Sequence of chain 1.H:
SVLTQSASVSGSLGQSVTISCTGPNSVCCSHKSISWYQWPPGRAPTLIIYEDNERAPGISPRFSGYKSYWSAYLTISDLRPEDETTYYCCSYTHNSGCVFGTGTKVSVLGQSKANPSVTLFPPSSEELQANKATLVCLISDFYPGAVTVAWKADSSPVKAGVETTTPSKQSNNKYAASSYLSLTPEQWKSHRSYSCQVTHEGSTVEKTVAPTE

This protein binds this small molecule.
Small molecule (SMILES): CC(=O)N[C@@H]1[C@@H](O)[C@H](O)[C@@H](CO)O[C@H]1O

Sequence of chain 1.L:
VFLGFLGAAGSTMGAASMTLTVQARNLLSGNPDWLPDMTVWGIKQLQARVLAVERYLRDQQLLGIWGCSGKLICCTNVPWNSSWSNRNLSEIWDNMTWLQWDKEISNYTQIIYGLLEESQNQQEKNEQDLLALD

Sequence of chain 1.G:
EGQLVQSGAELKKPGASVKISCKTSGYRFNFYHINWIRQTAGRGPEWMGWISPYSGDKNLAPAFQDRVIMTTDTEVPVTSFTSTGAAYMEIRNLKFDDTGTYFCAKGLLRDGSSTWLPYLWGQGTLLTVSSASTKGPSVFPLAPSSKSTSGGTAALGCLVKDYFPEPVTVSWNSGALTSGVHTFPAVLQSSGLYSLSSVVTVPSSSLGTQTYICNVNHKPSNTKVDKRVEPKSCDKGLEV

Binding-site contacts:
Ligand atom O5 contacts residue ASN101 of chain 1.L at 2.3 Å (h-bond).
Ligand atom C8 contacts residue GLN106 of chain 1.L at 3.7 Å.
Ligand atom O5 contacts residue LEU109 of chain 1.G at 3.8 Å.
Ligand atom O4 contacts residue PRO58 of chain 1.H at 4.5 Å.
Ligand atom C1 contacts residue LEU109 of chain 1.G at 4.2 Å (hydrophobic).
Ligand atom O4 contacts residue GLU97 of chain 1.L at 4.0 Å.
Ligand atom C3 contacts residue ASN101 of chain 1.L at 3.8 Å.
Ligand atom O4 contacts residue TYR119 of chain 1.G at 4.2 Å.
Ligand atom C6 contacts residue LEU108 of chain 1.G at 3.8 Å (hydrophobic).
Ligand atom N2 contacts residue ASN101 of chain 1.L at 2.9 Å (h-bond).
Ligand atom C8 contacts residue MET102 of chain 1.L at 4.1 Å (hydrophobic).
Ligand atom O6 contacts residue TYR119 of chain 1.G at 3.1 Å.
Ligand atom C8 contacts residue ARG93 of chain 1.L at 3.4 Å.
Ligand atom C7 contacts residue ARG93 of chain 1.L at 3.9 Å.
Ligand atom C6 contacts residue TYR119 of chain 1.G at 3.8 Å (hydrophobic).
Ligand atom C5 contacts residue LEU109 of chain 1.G at 4.5 Å (hydrophobic).
Ligand atom O5 contacts residue LEU108 of chain 1.G at 3.9 Å.
Ligand atom C1 contacts residue ASN101 of chain 1.L at 1.4 Å.
Ligand atom C4 contacts residue ASN101 of chain 1.L at 4.2 Å.
Ligand atom O7 contacts residue ASN101 of chain 1.L at 4.3 Å.
Ligand atom C8 contacts residue ASN101 of chain 1.L at 3.3 Å.
Ligand atom C5 contacts residue ASN101 of chain 1.L at 3.7 Å.
Ligand atom N2 contacts residue ARG93 of chain 1.L at 4.0 Å.
Ligand atom C2 contacts residue ASN101 of chain 1.L at 2.4 Å.
Ligand atom C3 contacts residue GLU97 of chain 1.L at 4.4 Å.
Ligand atom O6 contacts residue LEU108 of chain 1.G at 3.2 Å.
Ligand atom C7 contacts residue ASN101 of chain 1.L at 3.6 Å.
Ligand atom O3 contacts residue ARG93 of chain 1.L at 4.3 Å.
Ligand atom O3 contacts residue GLU97 of chain 1.L at 4.5 Å.